Sequence of chain 1.B:
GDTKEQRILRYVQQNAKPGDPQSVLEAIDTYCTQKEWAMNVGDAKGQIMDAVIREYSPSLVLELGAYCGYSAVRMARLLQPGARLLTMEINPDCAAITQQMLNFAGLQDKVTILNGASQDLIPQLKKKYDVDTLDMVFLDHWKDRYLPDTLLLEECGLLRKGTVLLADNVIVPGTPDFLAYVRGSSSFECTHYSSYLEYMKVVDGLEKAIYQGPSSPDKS

This protein binds this small molecule.
Small molecule (SMILES): COc1ccc(C2(c3cc(-c4sc(C)nc4C)[nH]n3)CC2)cc1

Binding-site contacts:
Ligand atom N12 contacts residue ILE90 of chain 1.B at 3.0 Å (h-bond).
Ligand atom C11 contacts residue HIS141 of chain 1.B at 3.6 Å.
Ligand atom C17 contacts residue HIS141 of chain 1.B at 3.7 Å.
Ligand atom N07 contacts residue ALA117 of chain 1.B at 3.7 Å.
Ligand atom C19 contacts residue TRP142 of chain 1.B at 3.5 Å (hydrophobic).
Ligand atom C01 contacts residue GLY65 of chain 1.B at 3.8 Å.
Ligand atom C08 contacts residue SER118 of chain 1.B at 3.7 Å.
Ligand atom N13 contacts residue ILE90 of chain 1.B at 3.8 Å.
Ligand atom C11 contacts residue ILE90 of chain 1.B at 3.6 Å (hydrophobic).
Ligand atom C18 contacts residue TRP142 of chain 1.B at 3.6 Å (hydrophobic).
Ligand atom C05 contacts residue HIS141 of chain 1.B at 3.7 Å.
Ligand atom C17 contacts residue TRP142 of chain 1.B at 3.9 Å (hydrophobic).
Ligand atom C10 contacts residue ILE90 of chain 1.B at 3.8 Å (hydrophobic).
Ligand atom S04 contacts residue TRP142 of chain 1.B at 3.4 Å.
Ligand atom C03 contacts residue GLU89 of chain 1.B at 3.6 Å.
Ligand atom C10 contacts residue MET88 of chain 1.B at 3.5 Å (hydrophobic).
Ligand atom N13 contacts residue GLU89 of chain 1.B at 2.6 Å (salt-bridge).
Ligand atom C09 contacts residue ARG145 of chain 1.B at 3.5 Å.
Ligand atom N12 contacts residue GLY65 of chain 1.B at 3.7 Å.
Ligand atom C21 contacts residue TRP142 of chain 1.B at 3.6 Å (hydrophobic).
Ligand atom C03 contacts residue TYR67 of chain 1.B at 3.6 Å (hydrophobic).
Ligand atom C06 contacts residue ILE90 of chain 1.B at 3.9 Å (hydrophobic).
Ligand atom C01 contacts residue TYR67 of chain 1.B at 3.5 Å (hydrophobic).
Ligand atom N12 contacts residue GLU89 of chain 1.B at 3.4 Å (salt-bridge).
Ligand atom C18 contacts residue HIS141 of chain 1.B at 3.7 Å.
Ligand atom N07 contacts residue SER118 of chain 1.B at 2.9 Å (h-bond).
Ligand atom C10 contacts residue GLY116 of chain 1.B at 3.7 Å.
Ligand atom C15 contacts residue HIS141 of chain 1.B at 3.6 Å.
Ligand atom C09 contacts residue TRP142 of chain 1.B at 3.7 Å (hydrophobic).
Ligand atom C05 contacts residue ILE90 of chain 1.B at 3.7 Å (hydrophobic).
Ligand atom C01 contacts residue GLU89 of chain 1.B at 3.9 Å.
Ligand atom C20 contacts residue TRP142 of chain 1.B at 3.4 Å (hydrophobic).
Ligand atom C15 contacts residue TRP142 of chain 1.B at 3.8 Å (hydrophobic).
Ligand atom N07 contacts residue HIS141 of chain 1.B at 3.9 Å.
Ligand atom N13 contacts residue GLY65 of chain 1.B at 3.5 Å.
Ligand atom C14 contacts residue GLY65 of chain 1.B at 3.9 Å.
Ligand atom C09 contacts residue GLN119 of chain 1.B at 3.5 Å.
Ligand atom C08 contacts residue ILE90 of chain 1.B at 3.9 Å (hydrophobic).
Ligand atom C09 contacts residue SER118 of chain 1.B at 3.6 Å.
Ligand atom C14 contacts residue GLU89 of chain 1.B at 3.7 Å.